Sequence of chain 1.A:
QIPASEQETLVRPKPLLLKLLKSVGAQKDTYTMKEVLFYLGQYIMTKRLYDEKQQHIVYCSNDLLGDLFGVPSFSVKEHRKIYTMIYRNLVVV

Binding-site contacts:
Ligand atom C15 contacts residue PHE40 of chain 1.A at 3.9 Å (hydrophobic).
Ligand atom CL1 contacts residue ILE46 of chain 1.A at 3.8 Å.
Ligand atom N3 contacts residue GLN57 of chain 1.A at 3.3 Å (h-bond).
Ligand atom C29 contacts residue TYR85 of chain 1.A at 3.6 Å (hydrophobic).
Ligand atom C33 contacts residue TYR52 of chain 1.A at 3.9 Å (hydrophobic).
Ligand atom CL1 contacts residue PHE71 of chain 1.A at 3.5 Å.
Ligand atom C6 contacts residue MET47 of chain 1.A at 3.8 Å (hydrophobic).
Ligand atom C34 contacts residue GLN57 of chain 1.A at 2.9 Å.
Ligand atom C26 contacts residue GLY43 of chain 1.A at 3.8 Å.
Ligand atom O1 contacts residue LEU39 of chain 1.A at 3.5 Å.
Ligand atom C3 contacts residue ILE84 of chain 1.A at 3.7 Å (hydrophobic).
Ligand atom C22 contacts residue PHE40 of chain 1.A at 3.4 Å (hydrophobic).
Ligand atom C38 contacts residue TYR52 of chain 1.A at 3.6 Å (hydrophobic).
Ligand atom N2 contacts residue VAL78 of chain 1.A at 3.9 Å.
Ligand atom C31 contacts residue GLN57 of chain 1.A at 3.3 Å.
Ligand atom C25 contacts residue LEU39 of chain 1.A at 3.2 Å (hydrophobic).
Ligand atom C21 contacts residue PHE40 of chain 1.A at 3.9 Å (hydrophobic).
Ligand atom C14 contacts residue GLY43 of chain 1.A at 3.8 Å.
Ligand atom C38 contacts residue GLN57 of chain 1.A at 3.6 Å.
Ligand atom C22 contacts residue GLN9 of chain 1.A at 3.6 Å.
Ligand atom C6 contacts residue VAL78 of chain 1.A at 3.9 Å (hydrophobic).
Ligand atom C7 contacts residue VAL78 of chain 1.A at 3.8 Å (hydrophobic).
Ligand atom C38 contacts residue ILE46 of chain 1.A at 3.9 Å (hydrophobic).
Ligand atom N2 contacts residue MET47 of chain 1.A at 3.8 Å.
Ligand atom O3 contacts residue GLY43 of chain 1.A at 3.7 Å.
Ligand atom C20 contacts residue LEU39 of chain 1.A at 3.9 Å (hydrophobic).
Ligand atom C21 contacts residue LEU39 of chain 1.A at 3.8 Å (hydrophobic).
Ligand atom C25 contacts residue GLY43 of chain 1.A at 3.9 Å.
Ligand atom C26 contacts residue LEU42 of chain 1.A at 3.9 Å (hydrophobic).
Ligand atom C10 contacts residue GLN57 of chain 1.A at 3.3 Å.
Ligand atom C11 contacts residue MET47 of chain 1.A at 3.8 Å (hydrophobic).
Ligand atom C15 contacts residue LEU39 of chain 1.A at 3.7 Å (hydrophobic).
Ligand atom C28 contacts residue TYR85 of chain 1.A at 3.9 Å (hydrophobic).
Ligand atom C32 contacts residue MET47 of chain 1.A at 3.8 Å (hydrophobic).
Ligand atom C33 contacts residue MET47 of chain 1.A at 3.5 Å (hydrophobic).
Ligand atom C26 contacts residue LEU39 of chain 1.A at 3.5 Å (hydrophobic).
Ligand atom C29 contacts residue LEU39 of chain 1.A at 3.9 Å (hydrophobic).
Ligand atom C7 contacts residue MET47 of chain 1.A at 3.6 Å (hydrophobic).
Ligand atom C35 contacts residue GLN57 of chain 1.A at 3.6 Å.
Ligand atom C2 contacts residue ILE46 of chain 1.A at 3.8 Å (hydrophobic).

The protein below binds the small molecule below.
Small molecule (SMILES): COc1cc2c(cc1OC(C)C)[C@H](c1ccc(Cl)cc1)N(c1ccc(N(C)CC3CCC(N4CCN(C)C(=O)C4)CC3)cc1)C(=O)C2